Binding-site contacts:
Ligand atom C5 contacts residue PHE151 of chain 1.A at 3.6 Å (hydrophobic).
Ligand atom C6 contacts residue ASP154 of chain 1.A at 3.6 Å.
Ligand atom N6 contacts residue ASP154 of chain 1.A at 2.6 Å (salt-bridge).
Ligand atom N4 contacts residue DG4 of chain 1.C at 2.8 Å (h-bond).
Ligand atom O3' contacts residue GLY27 of chain 1.A at 3.2 Å.
Ligand atom N1 contacts residue DC6 of chain 1.C at 3.2 Å (h-bond).
Ligand atom O6 contacts residue DC3 of chain 1.C at 3.0 Å (h-bond).
Ligand atom O4 contacts residue DG4 of chain 1.C at 3.0 Å (h-bond).
Ligand atom N1 contacts residue DG4 of chain 1.C at 3.4 Å (h-bond).
Ligand atom OP2 contacts residue ARG147 of chain 1.A at 2.7 Å (salt-bridge).
Ligand atom N3 contacts residue DG4 of chain 1.C at 2.8 Å (h-bond).
Ligand atom N1 contacts residue DT2 of chain 1.C at 2.8 Å (h-bond).
Ligand atom O4 contacts residue DA5 of chain 1.C at 2.9 Å (h-bond).
Ligand atom N2 contacts residue DC3 of chain 1.C at 2.9 Å (h-bond).
Ligand atom C4 contacts residue DA5 of chain 1.C at 3.6 Å.
Ligand atom N3 contacts residue DG4 of chain 1.C at 3.5 Å (h-bond).
Ligand atom N7 contacts residue PHE151 of chain 1.A at 3.4 Å.
Ligand atom O6 contacts residue DT2 of chain 1.C at 3.0 Å (h-bond).
Ligand atom N2 contacts residue DG4 of chain 1.C at 3.2 Å (h-bond).
Ligand atom OP2 contacts residue ARG383 of chain 1.A at 2.7 Å (salt-bridge).
Ligand atom O6 contacts residue DA5 of chain 1.C at 3.2 Å (h-bond).
Ligand atom N6 contacts residue THR150 of chain 1.A at 3.1 Å (h-bond).
Ligand atom N3 contacts residue THR26 of chain 1.A at 3.1 Å.
Ligand atom N4 contacts residue DC3 of chain 1.C at 3.4 Å (h-bond).
Ligand atom O2 contacts residue DG4 of chain 1.C at 2.9 Å (h-bond).
Ligand atom C2 contacts residue DC6 of chain 1.C at 3.6 Å.
Ligand atom C4 contacts residue THR26 of chain 1.A at 3.6 Å.
Ligand atom C5 contacts residue ILE30 of chain 1.A at 3.4 Å (hydrophobic).
Ligand atom N7 contacts residue ILE30 of chain 1.A at 3.5 Å.
Ligand atom N6 contacts residue PHE151 of chain 1.A at 3.3 Å.
Ligand atom C6 contacts residue DT2 of chain 1.C at 3.5 Å.
Ligand atom C4 contacts residue DG4 of chain 1.C at 3.6 Å.
Ligand atom N6 contacts residue ASN148 of chain 1.A at 3.3 Å (h-bond).
Ligand atom N6 contacts residue DT2 of chain 1.C at 2.8 Å (h-bond).
Ligand atom N3 contacts residue DA5 of chain 1.C at 2.8 Å (h-bond).
Ligand atom N1 contacts residue PHE151 of chain 1.A at 3.6 Å.
Ligand atom OP1 contacts residue THR26 of chain 1.A at 3.4 Å.
Ligand atom N2 contacts residue DC6 of chain 1.C at 2.6 Å (h-bond).
Ligand atom N1 contacts residue DC3 of chain 1.C at 3.0 Å (h-bond).
Ligand atom C2 contacts residue DG4 of chain 1.C at 3.1 Å.

Sequence of chain 1.A:
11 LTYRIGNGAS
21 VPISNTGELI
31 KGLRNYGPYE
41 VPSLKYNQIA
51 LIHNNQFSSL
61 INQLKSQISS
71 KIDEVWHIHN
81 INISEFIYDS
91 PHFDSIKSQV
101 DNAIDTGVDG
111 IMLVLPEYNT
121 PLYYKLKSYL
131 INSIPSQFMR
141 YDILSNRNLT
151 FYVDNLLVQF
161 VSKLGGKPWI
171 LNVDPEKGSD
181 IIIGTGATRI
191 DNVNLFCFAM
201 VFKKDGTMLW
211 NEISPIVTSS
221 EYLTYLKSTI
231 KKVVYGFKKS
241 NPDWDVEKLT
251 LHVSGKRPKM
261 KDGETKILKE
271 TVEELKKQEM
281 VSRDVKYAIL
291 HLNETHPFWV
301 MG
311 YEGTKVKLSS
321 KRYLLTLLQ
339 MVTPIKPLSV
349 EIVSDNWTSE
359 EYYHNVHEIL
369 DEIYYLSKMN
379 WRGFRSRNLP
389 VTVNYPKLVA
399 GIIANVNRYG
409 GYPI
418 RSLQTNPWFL

The protein below binds the small molecule below.
Small molecule (SMILES): Cc1cn([C@H]2C[C@H](O[P](=O)(O)OC[C@H]3O[C@@H](n4ccc(N)nc4=O)C[C@@H]3O[P](=O)(O)OC[C@H]3O[C@@H](n4cnc5c(=O)nc(N)[nH]c54)C[C@@H]3O[P](=O)(O)OC[C@H]3O[C@@H](n4cnc5c(N)ncnc54)C[C@@H]3O[P](=O)(O)OC[C@H]3O[C@@H](n4cnc5c(N)ncnc54)C[C@@H]3O)[C@@H](CO[P](=O)(O)O[C@H]3C[C@H](n4cnc5c(=O)nc(N)[nH]c54)O[C@@H]3COP(=O)=O)O2)c(=O)[nH]c1=O